Binding-site contacts:
Ligand atom C1 contacts residue ASN39 of chain 1.B at 1.4 Å.
Ligand atom C7 contacts residue GLN38 of chain 1.B at 4.4 Å.
Ligand atom C7 contacts residue ASN39 of chain 1.B at 3.6 Å.
Ligand atom O7 contacts residue ASN39 of chain 1.B at 4.0 Å.
Ligand atom N2 contacts residue ASN39 of chain 1.B at 2.8 Å (h-bond).
Ligand atom C6 contacts residue PHE78 of chain 1.B at 3.9 Å (hydrophobic).
Ligand atom C4 contacts residue ASN39 of chain 1.B at 4.2 Å.
Ligand atom C8 contacts residue GLN38 of chain 1.B at 3.3 Å.
Ligand atom N2 contacts residue GLN38 of chain 1.B at 4.4 Å.
Ligand atom C3 contacts residue ASN39 of chain 1.B at 3.7 Å.
Ligand atom O5 contacts residue PHE78 of chain 1.B at 3.5 Å (h-bond).
Ligand atom C5 contacts residue ASN39 of chain 1.B at 3.7 Å.
Ligand atom C5 contacts residue PHE78 of chain 1.B at 3.4 Å (hydrophobic).
Ligand atom O6 contacts residue GLU77 of chain 1.B at 3.6 Å (salt-bridge).
Ligand atom C6 contacts residue ILE79 of chain 1.B at 4.3 Å (hydrophobic).
Ligand atom C2 contacts residue ASN39 of chain 1.B at 2.4 Å.
Ligand atom O6 contacts residue PHE78 of chain 1.B at 4.2 Å.
Ligand atom O5 contacts residue ASN39 of chain 1.B at 2.4 Å (h-bond).
Ligand atom O6 contacts residue ILE79 of chain 1.B at 4.2 Å.
Ligand atom C1 contacts residue PHE78 of chain 1.B at 3.9 Å (hydrophobic).

This small molecule binds to this protein.
Small molecule (SMILES): CC(=O)N[C@@H]1[C@@H](O)[C@H](O)[C@@H](CO)O[C@H]1O

Sequence of chain 1.B:
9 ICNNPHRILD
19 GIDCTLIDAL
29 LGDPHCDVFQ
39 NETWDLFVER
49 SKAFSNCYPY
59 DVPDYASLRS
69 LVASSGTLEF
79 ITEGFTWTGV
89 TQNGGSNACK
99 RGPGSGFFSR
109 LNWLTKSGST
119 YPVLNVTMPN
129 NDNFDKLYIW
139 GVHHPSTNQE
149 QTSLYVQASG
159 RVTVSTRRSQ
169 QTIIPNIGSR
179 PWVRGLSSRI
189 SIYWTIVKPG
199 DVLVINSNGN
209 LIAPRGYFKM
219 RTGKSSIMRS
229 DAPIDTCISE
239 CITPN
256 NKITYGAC